Sequence of chain 1.B:
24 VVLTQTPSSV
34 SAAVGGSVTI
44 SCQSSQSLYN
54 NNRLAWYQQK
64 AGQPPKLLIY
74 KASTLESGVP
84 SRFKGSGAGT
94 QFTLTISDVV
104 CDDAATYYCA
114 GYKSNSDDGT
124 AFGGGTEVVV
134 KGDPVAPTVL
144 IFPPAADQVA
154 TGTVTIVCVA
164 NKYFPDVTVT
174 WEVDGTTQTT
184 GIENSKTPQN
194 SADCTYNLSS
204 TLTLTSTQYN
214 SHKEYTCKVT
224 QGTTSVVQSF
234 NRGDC

Binding-site contacts:
Ligand atom C2 contacts residue ASN53 of chain 1.B at 4.0 Å.
Ligand atom C6 contacts residue LYS74 of chain 1.B at 3.9 Å.
Ligand atom C1 contacts residue 7GW1 of chain 1.L at 1.5 Å.
Ligand atom O6 contacts residue SIA2 of chain 1.E at 3.1 Å (h-bond).
Ligand atom C1 contacts residue ASN53 of chain 1.B at 4.1 Å.
Ligand atom C2 contacts residue 7GW1 of chain 1.L at 2.5 Å.
Ligand atom O3 contacts residue ASN53 of chain 1.B at 3.2 Å (h-bond).
Ligand atom O2 contacts residue VAL124 of chain 1.A at 3.8 Å.
Ligand atom C4 contacts residue TYR126 of chain 1.A at 3.9 Å (hydrophobic).
Ligand atom C4 contacts residue 7GW1 of chain 1.L at 3.9 Å.
Ligand atom O3 contacts residue ASN55 of chain 1.B at 3.4 Å (h-bond).
Ligand atom O3 contacts residue LYS74 of chain 1.B at 3.1 Å (salt-bridge).
Ligand atom N2 contacts residue GLU121 of chain 1.A at 3.7 Å.
Ligand atom C8 contacts residue GLU121 of chain 1.A at 3.6 Å.
Ligand atom O3 contacts residue TYR126 of chain 1.A at 3.0 Å (h-bond).
Ligand atom O6 contacts residue SER76 of chain 1.B at 3.9 Å.
Ligand atom O2 contacts residue 7GW1 of chain 1.L at 3.2 Å (h-bond).
Ligand atom C8 contacts residue TYR126 of chain 1.A at 3.4 Å (hydrophobic).
Ligand atom O7 contacts residue ARG56 of chain 1.B at 3.1 Å (salt-bridge).
Ligand atom C2 contacts residue VAL124 of chain 1.A at 3.9 Å (hydrophobic).
Ligand atom O5 contacts residue 7GW1 of chain 1.L at 2.0 Å (h-bond).
Ligand atom O6 contacts residue LYS74 of chain 1.B at 3.0 Å (salt-bridge).
Ligand atom C7 contacts residue ASN55 of chain 1.B at 4.1 Å.
Ligand atom O4 contacts residue ALA91 of chain 1.B at 3.8 Å.
Ligand atom O4 contacts residue ASN53 of chain 1.B at 2.8 Å (h-bond).
Ligand atom O7 contacts residue ASN55 of chain 1.B at 3.5 Å (h-bond).
Ligand atom C2 contacts residue TYR126 of chain 1.A at 3.7 Å (hydrophobic).
Ligand atom O6 contacts residue ASN54 of chain 1.B at 3.9 Å.
Ligand atom O2 contacts residue TYR126 of chain 1.A at 2.7 Å (h-bond).
Ligand atom C3 contacts residue ASN53 of chain 1.B at 4.0 Å.
Ligand atom O6 contacts residue ALA75 of chain 1.B at 3.9 Å.
Ligand atom C3 contacts residue TYR126 of chain 1.A at 3.9 Å (hydrophobic).
Ligand atom C4 contacts residue ASN53 of chain 1.B at 3.7 Å.
Ligand atom O6 contacts residue ASN55 of chain 1.B at 3.6 Å.
Ligand atom C5 contacts residue 7GW1 of chain 1.L at 3.4 Å.
Ligand atom O7 contacts residue ASN53 of chain 1.B at 3.4 Å (h-bond).
Ligand atom C7 contacts residue ARG56 of chain 1.B at 4.0 Å.
Ligand atom C6 contacts residue SIA2 of chain 1.E at 3.2 Å.
Ligand atom O5 contacts residue ASN53 of chain 1.B at 3.8 Å.
Ligand atom C3 contacts residue 7GW1 of chain 1.L at 3.8 Å.

This protein binds this small molecule.
Small molecule (SMILES): CC(=O)N[C@H]1[C@H](O[C@H]2[C@@H](O)[C@@H](CO)O[C@@H](O[C@H]3[C@H](O)[C@@H](O)CO[C@@H]3CO)[C@@H]2O)O[C@H](CO[C@@H]2O[C@H](CO)[C@@H](O[C@@H]3O[C@H](CO)[C@H](O)[C@H](O)[C@H]3O)[C@H](O)[C@H]2O)[C@@H](O[C@@H]2O[C@H](CO)[C@H](O)[C@H](O[C@]3(C(=O)O)C[C@H](O)[C@@H](NC(C)=O)[C@H]([C@H](O)[C@H](O)CO)O3)[C@H]2O)[C@@H]1O

Sequence of chain 1.A:
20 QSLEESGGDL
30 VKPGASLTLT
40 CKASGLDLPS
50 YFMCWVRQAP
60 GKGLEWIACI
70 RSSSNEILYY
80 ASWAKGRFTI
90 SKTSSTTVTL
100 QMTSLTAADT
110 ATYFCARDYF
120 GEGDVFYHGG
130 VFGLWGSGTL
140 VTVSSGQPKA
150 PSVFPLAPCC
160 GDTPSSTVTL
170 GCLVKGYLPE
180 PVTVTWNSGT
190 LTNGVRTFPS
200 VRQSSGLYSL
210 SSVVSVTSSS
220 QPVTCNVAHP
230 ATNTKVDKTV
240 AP